Binding-site contacts:
Ligand atom O5 contacts residue GLU170 of chain 1.D at 3.7 Å.
Ligand atom C5 contacts residue ASN191 of chain 1.C at 3.5 Å.
Ligand atom C2 contacts residue GLU170 of chain 1.D at 4.2 Å.
Ligand atom C2 contacts residue ASN191 of chain 1.C at 2.5 Å.
Ligand atom C1 contacts residue ASN191 of chain 1.C at 1.4 Å.
Ligand atom O3 contacts residue GLU170 of chain 1.D at 3.6 Å.
Ligand atom O4 contacts residue SER169 of chain 1.D at 4.0 Å.
Ligand atom O5 contacts residue THR193 of chain 1.C at 3.5 Å (h-bond).
Ligand atom C6 contacts residue GLU170 of chain 1.D at 3.1 Å.
Ligand atom O5 contacts residue ASN191 of chain 1.C at 2.3 Å (h-bond).
Ligand atom C7 contacts residue THR193 of chain 1.C at 4.3 Å.
Ligand atom O7 contacts residue GLN189 of chain 1.C at 3.6 Å.
Ligand atom O2 contacts residue SER169 of chain 1.D at 4.1 Å.
Ligand atom O7 contacts residue THR193 of chain 1.C at 4.0 Å.
Ligand atom O6 contacts residue SER169 of chain 1.D at 3.4 Å (h-bond).
Ligand atom C5 contacts residue THR193 of chain 1.C at 3.4 Å.
Ligand atom O7 contacts residue ASN191 of chain 1.C at 3.3 Å (h-bond).
Ligand atom C7 contacts residue LYS229 of chain 1.C at 3.8 Å.
Ligand atom C4 contacts residue GLU170 of chain 1.D at 4.3 Å.
Ligand atom O6 contacts residue GLU170 of chain 1.D at 2.8 Å (salt-bridge).
Ligand atom O6 contacts residue GLN173 of chain 1.D at 3.5 Å.
Ligand atom C6 contacts residue THR193 of chain 1.C at 3.9 Å.
Ligand atom O5 contacts residue SER169 of chain 1.D at 3.8 Å.
Ligand atom C8 contacts residue GLN189 of chain 1.C at 3.6 Å.
Ligand atom C5 contacts residue GLU170 of chain 1.D at 3.8 Å.
Ligand atom C1 contacts residue THR193 of chain 1.C at 3.4 Å.
Ligand atom C3 contacts residue ASN191 of chain 1.C at 3.8 Å.
Ligand atom C6 contacts residue SER169 of chain 1.D at 3.2 Å.
Ligand atom O6 contacts residue GLU194 of chain 1.C at 3.7 Å.
Ligand atom C7 contacts residue ILE156 of chain 1.C at 3.9 Å (hydrophobic).
Ligand atom C8 contacts residue ILE156 of chain 1.C at 3.8 Å (hydrophobic).
Ligand atom C7 contacts residue ASN191 of chain 1.C at 3.3 Å.
Ligand atom O7 contacts residue LYS229 of chain 1.C at 2.7 Å (salt-bridge).
Ligand atom N2 contacts residue ASN191 of chain 1.C at 3.0 Å (h-bond).
Ligand atom N2 contacts residue ILE156 of chain 1.C at 3.7 Å.
Ligand atom O7 contacts residue GLU170 of chain 1.D at 3.6 Å.
Ligand atom C6 contacts residue GLU194 of chain 1.C at 3.6 Å.
Ligand atom C7 contacts residue GLN189 of chain 1.C at 4.0 Å.
Ligand atom C1 contacts residue ILE156 of chain 1.C at 4.1 Å (hydrophobic).
Ligand atom C4 contacts residue ASN191 of chain 1.C at 4.2 Å.

Sequence of chain 1.D:
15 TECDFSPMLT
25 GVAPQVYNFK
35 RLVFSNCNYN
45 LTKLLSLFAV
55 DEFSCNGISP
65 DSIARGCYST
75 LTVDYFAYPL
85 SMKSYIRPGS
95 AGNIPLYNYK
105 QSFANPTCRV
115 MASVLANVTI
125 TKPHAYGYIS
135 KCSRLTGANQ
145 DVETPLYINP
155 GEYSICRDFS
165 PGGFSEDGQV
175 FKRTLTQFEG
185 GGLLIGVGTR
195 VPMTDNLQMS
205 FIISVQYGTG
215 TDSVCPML

The small molecule below binds the protein below.
Small molecule (SMILES): CC(=O)N[C@H]1[C@H](O[C@H]2[C@H](O)[C@@H](NC(C)=O)CO[C@@H]2CO)O[C@H](CO)[C@@H](O[C@@H]2O[C@H](CO)[C@@H](O)[C@H](O)[C@@H]2O)[C@@H]1O

Sequence of chain 1.C:
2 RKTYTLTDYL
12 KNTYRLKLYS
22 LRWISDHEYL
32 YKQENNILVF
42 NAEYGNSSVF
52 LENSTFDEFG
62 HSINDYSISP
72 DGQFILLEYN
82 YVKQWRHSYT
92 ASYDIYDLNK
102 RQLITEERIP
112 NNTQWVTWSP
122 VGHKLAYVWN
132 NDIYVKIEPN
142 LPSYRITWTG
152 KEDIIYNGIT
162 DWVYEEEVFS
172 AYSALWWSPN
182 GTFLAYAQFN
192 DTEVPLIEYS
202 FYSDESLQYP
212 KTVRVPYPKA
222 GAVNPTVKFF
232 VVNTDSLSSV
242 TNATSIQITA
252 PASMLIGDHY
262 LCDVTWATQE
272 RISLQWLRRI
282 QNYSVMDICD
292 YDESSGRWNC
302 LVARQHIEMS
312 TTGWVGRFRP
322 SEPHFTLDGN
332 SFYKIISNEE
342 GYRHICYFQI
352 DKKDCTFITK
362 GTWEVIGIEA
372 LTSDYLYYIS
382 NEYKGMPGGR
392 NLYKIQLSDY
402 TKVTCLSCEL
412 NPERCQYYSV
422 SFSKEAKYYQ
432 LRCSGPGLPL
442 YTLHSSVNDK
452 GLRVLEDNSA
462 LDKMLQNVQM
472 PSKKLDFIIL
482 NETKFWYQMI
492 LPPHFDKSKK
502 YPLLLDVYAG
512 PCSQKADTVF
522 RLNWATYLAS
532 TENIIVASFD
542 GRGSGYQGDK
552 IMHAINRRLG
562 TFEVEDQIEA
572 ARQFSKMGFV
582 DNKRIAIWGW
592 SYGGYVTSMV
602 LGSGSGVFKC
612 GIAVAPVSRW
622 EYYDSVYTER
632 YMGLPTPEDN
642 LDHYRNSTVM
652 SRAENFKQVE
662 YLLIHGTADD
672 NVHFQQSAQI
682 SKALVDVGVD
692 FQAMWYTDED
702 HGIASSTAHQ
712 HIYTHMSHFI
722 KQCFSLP